Sequence of chain 3.A:
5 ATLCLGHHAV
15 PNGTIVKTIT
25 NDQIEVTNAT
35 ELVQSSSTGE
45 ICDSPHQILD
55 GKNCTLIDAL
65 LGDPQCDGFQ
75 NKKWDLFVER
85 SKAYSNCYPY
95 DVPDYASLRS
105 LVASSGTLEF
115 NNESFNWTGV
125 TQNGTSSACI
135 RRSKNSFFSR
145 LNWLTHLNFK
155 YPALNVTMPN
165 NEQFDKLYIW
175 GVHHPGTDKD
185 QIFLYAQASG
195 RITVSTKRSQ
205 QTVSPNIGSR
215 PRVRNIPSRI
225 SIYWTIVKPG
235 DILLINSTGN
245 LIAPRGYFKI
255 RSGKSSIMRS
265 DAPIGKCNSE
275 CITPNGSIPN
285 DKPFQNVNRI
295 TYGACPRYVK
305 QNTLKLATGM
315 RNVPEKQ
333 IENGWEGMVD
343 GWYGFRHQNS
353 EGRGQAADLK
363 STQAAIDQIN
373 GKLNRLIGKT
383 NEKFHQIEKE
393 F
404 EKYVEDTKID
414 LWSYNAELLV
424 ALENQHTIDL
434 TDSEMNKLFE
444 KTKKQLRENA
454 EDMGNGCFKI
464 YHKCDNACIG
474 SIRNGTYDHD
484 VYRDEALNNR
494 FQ

Binding-site contacts:
Ligand atom C5 contacts residue TYR88 of chain 3.A at 4.0 Å (hydrophobic).
Ligand atom C8 contacts residue ASN57 of chain 3.A at 4.3 Å.
Ligand atom C1 contacts residue ASN57 of chain 3.A at 1.4 Å.
Ligand atom C8 contacts residue LYS56 of chain 3.A at 3.9 Å.
Ligand atom O5 contacts residue TYR88 of chain 3.A at 3.0 Å (h-bond).
Ligand atom C6 contacts residue TYR88 of chain 3.A at 3.7 Å (hydrophobic).
Ligand atom C1 contacts residue TYR88 of chain 3.A at 4.0 Å (hydrophobic).
Ligand atom O5 contacts residue ASN57 of chain 3.A at 2.3 Å (h-bond).
Ligand atom C4 contacts residue ASN57 of chain 3.A at 4.2 Å.
Ligand atom N2 contacts residue ASN57 of chain 3.A at 2.9 Å (h-bond).
Ligand atom O7 contacts residue ASN57 of chain 3.A at 3.2 Å (h-bond).
Ligand atom C3 contacts residue ASN57 of chain 3.A at 3.8 Å.
Ligand atom C2 contacts residue ASN57 of chain 3.A at 2.5 Å.
Ligand atom C5 contacts residue ASN57 of chain 3.A at 3.6 Å.
Ligand atom O6 contacts residue TYR88 of chain 3.A at 3.3 Å (h-bond).
Ligand atom C7 contacts residue ASN57 of chain 3.A at 3.2 Å.

A small-molecule ligand and the protein it binds are described below.
Small molecule (SMILES): CC(=O)N[C@@H]1[C@@H](O)[C@H](O)[C@@H](CO)O[C@H]1O